Binding-site contacts:
Ligand atom C10 contacts residue ASN168 of chain 1.B at 4.2 Å.
Ligand atom C5 contacts residue ARG169 of chain 1.B at 4.0 Å.
Ligand atom C2 contacts residue ASN63 of chain 1.B at 3.5 Å.
Ligand atom C7 contacts residue SER201 of chain 1.B at 4.3 Å.
Ligand atom O12 contacts residue 4Y81 of chain 1.O at 3.7 Å.
Ligand atom C2 contacts residue ASP41 of chain 1.B at 4.0 Å.
Ligand atom C1 contacts residue ASN63 of chain 1.B at 3.4 Å.
Ligand atom S11 contacts residue SER201 of chain 1.B at 3.0 Å (h-bond).
Ligand atom C3 contacts residue ARG169 of chain 1.B at 3.2 Å.
Ligand atom O4 contacts residue SER201 of chain 1.B at 3.7 Å.
Ligand atom O12 contacts residue ASN63 of chain 1.B at 3.5 Å (h-bond).
Ligand atom O6 contacts residue SER201 of chain 1.B at 3.4 Å.
Ligand atom C2 contacts residue ARG169 of chain 1.B at 4.5 Å.
Ligand atom C10 contacts residue SER201 of chain 1.B at 4.3 Å.
Ligand atom C9 contacts residue ARG169 of chain 1.B at 3.7 Å.
Ligand atom C10 contacts residue ARG169 of chain 1.B at 3.5 Å.
Ligand atom C1 contacts residue 4Y81 of chain 1.O at 3.6 Å.
Ligand atom C1 contacts residue TYR166 of chain 1.B at 3.3 Å (hydrophobic).
Ligand atom C2 contacts residue 4Y81 of chain 1.O at 4.1 Å.
Ligand atom O12 contacts residue SER201 of chain 1.B at 4.5 Å.
Ligand atom O6 contacts residue ASP41 of chain 1.B at 4.0 Å.
Ligand atom O4 contacts residue ARG169 of chain 1.B at 3.0 Å (salt-bridge).
Ligand atom C7 contacts residue ARG169 of chain 1.B at 3.6 Å.
Ligand atom O12 contacts residue ASP41 of chain 1.B at 2.8 Å (salt-bridge).
Ligand atom C8 contacts residue ARG169 of chain 1.B at 3.6 Å.
Ligand atom O4 contacts residue TYR166 of chain 1.B at 3.6 Å.
Ligand atom C1 contacts residue PHE242 of chain 1.C at 4.3 Å (hydrophobic).
Ligand atom S11 contacts residue ARG169 of chain 1.B at 3.5 Å (salt-bridge).
Ligand atom C2 contacts residue TYR166 of chain 1.B at 4.4 Å (hydrophobic).

Sequence of chain 1.C:
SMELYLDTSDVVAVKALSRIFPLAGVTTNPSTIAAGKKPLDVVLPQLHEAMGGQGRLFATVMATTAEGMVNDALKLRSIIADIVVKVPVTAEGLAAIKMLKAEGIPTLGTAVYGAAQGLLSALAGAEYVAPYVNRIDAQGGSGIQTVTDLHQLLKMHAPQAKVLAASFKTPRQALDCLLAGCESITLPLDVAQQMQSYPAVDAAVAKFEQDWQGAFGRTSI

Sequence of chain 1.B:
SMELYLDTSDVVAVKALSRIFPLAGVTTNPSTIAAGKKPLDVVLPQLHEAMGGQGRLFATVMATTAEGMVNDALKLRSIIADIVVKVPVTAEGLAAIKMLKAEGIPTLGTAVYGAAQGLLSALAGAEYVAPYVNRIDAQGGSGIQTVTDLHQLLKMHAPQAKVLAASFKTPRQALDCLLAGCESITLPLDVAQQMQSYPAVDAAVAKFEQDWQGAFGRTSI

A small-molecule ligand and the protein it binds are described below.
Small molecule (SMILES): CC(=O)[C@@H](O)[C@H](O)c1cccs1